Binding-site contacts:
Ligand atom O1 contacts residue TYR63 of chain 1.A at 3.9 Å.
Ligand atom C4 contacts residue LEU40 of chain 1.A at 3.8 Å (hydrophobic).
Ligand atom C5 contacts residue TYR13 of chain 1.A at 3.8 Å (hydrophobic).
Ligand atom C4 contacts residue LEU27 of chain 1.A at 3.9 Å (hydrophobic).
Ligand atom C11 contacts residue TYR63 of chain 1.A at 3.5 Å (hydrophobic).
Ligand atom C15 contacts residue ASP23 of chain 1.A at 3.9 Å.
Ligand atom C10 contacts residue ASP23 of chain 1.A at 3.5 Å.
Ligand atom C9 contacts residue ASP23 of chain 1.A at 3.9 Å.
Ligand atom O2 contacts residue ILE37 of chain 1.A at 2.9 Å (h-bond).
Ligand atom O4 contacts residue TYR13 of chain 1.A at 3.4 Å.
Ligand atom C42 contacts residue TYR63 of chain 1.A at 3.3 Å (hydrophobic).
Ligand atom C5 contacts residue LEU27 of chain 1.A at 3.5 Å (hydrophobic).
Ligand atom O5 contacts residue ASP23 of chain 1.A at 3.3 Å (salt-bridge).
Ligand atom O5 contacts residue TYR13 of chain 1.A at 3.6 Å.
Ligand atom C36 contacts residue GOL1 of chain 1.H at 3.3 Å.
Ligand atom C30 contacts residue ILE37 of chain 1.A at 3.8 Å (hydrophobic).
Ligand atom C44 contacts residue ASP23 of chain 1.A at 3.9 Å.
Ligand atom C8 contacts residue TYR63 of chain 1.A at 3.4 Å (hydrophobic).
Ligand atom C14 contacts residue ASP23 of chain 1.A at 3.5 Å.
Ligand atom C2 contacts residue TYR63 of chain 1.A at 3.9 Å (hydrophobic).
Ligand atom C35 contacts residue TYR63 of chain 1.A at 3.4 Å (hydrophobic).
Ligand atom C44 contacts residue GOL1 of chain 1.H at 3.7 Å.
Ligand atom C24 contacts residue ASN35 of chain 1.A at 3.7 Å.
Ligand atom C36 contacts residue LEU27 of chain 1.A at 3.7 Å (hydrophobic).
Ligand atom C12 contacts residue ILE71 of chain 1.A at 3.9 Å (hydrophobic).
Ligand atom C35 contacts residue ILE72 of chain 1.A at 3.9 Å (hydrophobic).
Ligand atom C15 contacts residue TYR13 of chain 1.A at 3.7 Å (hydrophobic).
Ligand atom C26 contacts residue ASN35 of chain 1.A at 3.9 Å.
Ligand atom C27 contacts residue TYR63 of chain 1.A at 3.8 Å (hydrophobic).
Ligand atom O10 contacts residue ASN35 of chain 1.A at 2.5 Å (h-bond).
Ligand atom O2 contacts residue LEU36 of chain 1.A at 3.2 Å.
Ligand atom C45 contacts residue TYR63 of chain 1.A at 3.7 Å (hydrophobic).
Ligand atom O4 contacts residue LEU15 of chain 1.A at 3.4 Å.
Ligand atom C45 contacts residue ALA62 of chain 1.A at 3.4 Å (hydrophobic).
Ligand atom O4 contacts residue ASP23 of chain 1.A at 3.5 Å (salt-bridge).
Ligand atom C36 contacts residue TYR13 of chain 1.A at 3.5 Å (hydrophobic).
Ligand atom C3 contacts residue LEU40 of chain 1.A at 3.5 Å (hydrophobic).
Ligand atom O6 contacts residue ASP23 of chain 1.A at 2.8 Å (salt-bridge).
Ligand atom O3 contacts residue TYR63 of chain 1.A at 2.6 Å (h-bond).
Ligand atom C1 contacts residue TYR63 of chain 1.A at 3.9 Å (hydrophobic).

Sequence of chain 1.A:
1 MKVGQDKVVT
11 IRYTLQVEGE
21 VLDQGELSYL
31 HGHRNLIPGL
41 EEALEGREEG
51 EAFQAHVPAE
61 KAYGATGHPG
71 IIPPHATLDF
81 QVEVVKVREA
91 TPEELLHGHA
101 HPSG

The protein below binds the small molecule below.
Small molecule (SMILES): C=CC[C@@H]1/C=C(\C)C[C@H](C)C[C@H](OC)[C@H]2O[C@@](O)(C(=O)C(=O)N3CCCC[C@H]3C(=O)O[C@H](/C(C)=C/[C@@H]3CC[C@@H](O)[C@H](OC)C3)[C@H](C)[C@@H](O)CC1=O)[C@H](C)C[C@@H]2OC